Sequence of chain 2.A:
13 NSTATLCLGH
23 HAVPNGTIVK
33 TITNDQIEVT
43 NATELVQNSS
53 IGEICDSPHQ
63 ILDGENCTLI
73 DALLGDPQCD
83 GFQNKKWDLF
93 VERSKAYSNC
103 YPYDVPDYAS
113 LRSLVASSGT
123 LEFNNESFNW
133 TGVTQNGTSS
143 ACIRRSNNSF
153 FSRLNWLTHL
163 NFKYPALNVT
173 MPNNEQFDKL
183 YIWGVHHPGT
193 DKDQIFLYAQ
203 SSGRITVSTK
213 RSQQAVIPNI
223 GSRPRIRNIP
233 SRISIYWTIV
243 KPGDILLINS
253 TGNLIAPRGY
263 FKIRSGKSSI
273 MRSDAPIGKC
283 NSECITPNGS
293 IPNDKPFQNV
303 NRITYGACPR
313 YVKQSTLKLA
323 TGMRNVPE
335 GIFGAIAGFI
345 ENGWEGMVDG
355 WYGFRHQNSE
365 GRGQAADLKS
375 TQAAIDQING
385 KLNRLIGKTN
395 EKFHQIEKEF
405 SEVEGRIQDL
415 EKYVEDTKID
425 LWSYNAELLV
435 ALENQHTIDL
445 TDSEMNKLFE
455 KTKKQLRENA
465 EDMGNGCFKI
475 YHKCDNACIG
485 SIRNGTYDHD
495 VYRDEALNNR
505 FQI

Binding-site contacts:
Ligand atom C8 contacts residue ASN488 of chain 2.A at 4.3 Å.
Ligand atom O5 contacts residue SER485 of chain 2.A at 3.9 Å.
Ligand atom C1 contacts residue ASN488 of chain 2.A at 1.4 Å.
Ligand atom C2 contacts residue ASN488 of chain 2.A at 2.1 Å.
Ligand atom C5 contacts residue SER485 of chain 2.A at 4.3 Å.
Ligand atom C1 contacts residue SER485 of chain 2.A at 4.3 Å.
Ligand atom C7 contacts residue THR490 of chain 2.A at 4.3 Å.
Ligand atom C5 contacts residue THR490 of chain 2.A at 4.5 Å.
Ligand atom N2 contacts residue ASN488 of chain 2.A at 2.6 Å (h-bond).
Ligand atom C5 contacts residue ASN488 of chain 2.A at 3.6 Å.
Ligand atom C4 contacts residue ASN488 of chain 2.A at 4.0 Å.
Ligand atom N2 contacts residue THR490 of chain 2.A at 3.9 Å.
Ligand atom C1 contacts residue THR490 of chain 2.A at 3.4 Å.
Ligand atom O3 contacts residue ASN488 of chain 2.A at 4.3 Å.
Ligand atom O5 contacts residue ASN488 of chain 2.A at 2.4 Å (h-bond).
Ligand atom C8 contacts residue THR490 of chain 2.A at 4.2 Å.
Ligand atom O5 contacts residue GLY484 of chain 2.A at 3.7 Å.
Ligand atom C3 contacts residue ASN488 of chain 2.A at 3.5 Å.
Ligand atom C6 contacts residue GLY484 of chain 2.A at 4.1 Å.
Ligand atom C6 contacts residue SER485 of chain 2.A at 4.0 Å.
Ligand atom O7 contacts residue ASN488 of chain 2.A at 2.9 Å (h-bond).
Ligand atom O6 contacts residue ALA481 of chain 2.A at 4.3 Å.
Ligand atom O6 contacts residue GLY484 of chain 2.A at 4.5 Å.
Ligand atom C5 contacts residue ALA481 of chain 2.A at 4.4 Å (hydrophobic).
Ligand atom C6 contacts residue ALA481 of chain 2.A at 3.4 Å (hydrophobic).
Ligand atom C1 contacts residue GLY484 of chain 2.A at 4.2 Å.
Ligand atom C5 contacts residue GLY484 of chain 2.A at 4.5 Å.
Ligand atom O5 contacts residue THR490 of chain 2.A at 4.1 Å.
Ligand atom C7 contacts residue ASN488 of chain 2.A at 3.0 Å.
Ligand atom C2 contacts residue THR490 of chain 2.A at 4.5 Å.

The protein below binds the small molecule below.
Small molecule (SMILES): CC(=O)N[C@@H]1[C@@H](O)[C@H](O)[C@@H](CO)O[C@H]1O